Binding-site contacts:
Ligand atom C5 contacts residue NAG1 of chain 3.B at 4.1 Å.
Ligand atom O7 contacts residue SER247 of chain 3.A at 3.1 Å.
Ligand atom O5 contacts residue LEU164 of chain 3.A at 3.8 Å.
Ligand atom C7 contacts residue THR248 of chain 3.A at 4.0 Å.
Ligand atom C8 contacts residue ASN246 of chain 3.A at 3.9 Å.
Ligand atom C1 contacts residue ASN246 of chain 3.A at 1.4 Å.
Ligand atom O7 contacts residue THR248 of chain 3.A at 3.1 Å.
Ligand atom C7 contacts residue ASN246 of chain 3.A at 3.5 Å.
Ligand atom N2 contacts residue ASN246 of chain 3.A at 2.9 Å (h-bond).
Ligand atom C8 contacts residue ILE217 of chain 2.A at 4.3 Å (hydrophobic).
Ligand atom C4 contacts residue ALA163 of chain 3.A at 3.6 Å (hydrophobic).
Ligand atom C3 contacts residue ASN246 of chain 3.A at 3.9 Å.
Ligand atom O6 contacts residue ASN165 of chain 3.A at 3.4 Å.
Ligand atom O5 contacts residue ALA163 of chain 3.A at 4.1 Å.
Ligand atom O3 contacts residue ALA163 of chain 3.A at 4.4 Å.
Ligand atom O4 contacts residue ALA163 of chain 3.A at 4.4 Å.
Ligand atom C5 contacts residue ASN246 of chain 3.A at 3.7 Å.
Ligand atom O7 contacts residue ASN246 of chain 3.A at 3.7 Å.
Ligand atom C7 contacts residue ARG201 of chain 3.A at 4.1 Å.
Ligand atom O7 contacts residue ARG201 of chain 3.A at 3.8 Å.
Ligand atom C2 contacts residue ASN246 of chain 3.A at 2.6 Å.
Ligand atom C7 contacts residue SER247 of chain 3.A at 4.0 Å.
Ligand atom O3 contacts residue THR248 of chain 3.A at 3.7 Å.
Ligand atom O5 contacts residue ASN246 of chain 3.A at 2.4 Å (h-bond).
Ligand atom C2 contacts residue THR248 of chain 3.A at 4.3 Å.
Ligand atom C6 contacts residue ASN165 of chain 3.A at 4.4 Å.
Ligand atom C5 contacts residue ALA163 of chain 3.A at 4.2 Å (hydrophobic).
Ligand atom C8 contacts residue ARG201 of chain 3.A at 3.4 Å.
Ligand atom C3 contacts residue ALA163 of chain 3.A at 4.3 Å (hydrophobic).
Ligand atom N2 contacts residue THR248 of chain 3.A at 4.5 Å.
Ligand atom C6 contacts residue NAG1 of chain 3.B at 3.8 Å.
Ligand atom C4 contacts residue ASN246 of chain 3.A at 4.3 Å.
Ligand atom O5 contacts residue ASN165 of chain 3.A at 3.7 Å.
Ligand atom C1 contacts residue LEU164 of chain 3.A at 3.8 Å (hydrophobic).
Ligand atom O6 contacts residue NAG1 of chain 3.B at 3.3 Å.
Ligand atom C6 contacts residue ALA163 of chain 3.A at 4.1 Å (hydrophobic).
Ligand atom C2 contacts residue ALA163 of chain 3.A at 4.3 Å (hydrophobic).

The protein below binds the small molecule below.
Small molecule (SMILES): CC(=O)N[C@@H]1[C@@H](O)[C@H](O)[C@@H](CO)O[C@H]1O

Sequence of chain 3.A:
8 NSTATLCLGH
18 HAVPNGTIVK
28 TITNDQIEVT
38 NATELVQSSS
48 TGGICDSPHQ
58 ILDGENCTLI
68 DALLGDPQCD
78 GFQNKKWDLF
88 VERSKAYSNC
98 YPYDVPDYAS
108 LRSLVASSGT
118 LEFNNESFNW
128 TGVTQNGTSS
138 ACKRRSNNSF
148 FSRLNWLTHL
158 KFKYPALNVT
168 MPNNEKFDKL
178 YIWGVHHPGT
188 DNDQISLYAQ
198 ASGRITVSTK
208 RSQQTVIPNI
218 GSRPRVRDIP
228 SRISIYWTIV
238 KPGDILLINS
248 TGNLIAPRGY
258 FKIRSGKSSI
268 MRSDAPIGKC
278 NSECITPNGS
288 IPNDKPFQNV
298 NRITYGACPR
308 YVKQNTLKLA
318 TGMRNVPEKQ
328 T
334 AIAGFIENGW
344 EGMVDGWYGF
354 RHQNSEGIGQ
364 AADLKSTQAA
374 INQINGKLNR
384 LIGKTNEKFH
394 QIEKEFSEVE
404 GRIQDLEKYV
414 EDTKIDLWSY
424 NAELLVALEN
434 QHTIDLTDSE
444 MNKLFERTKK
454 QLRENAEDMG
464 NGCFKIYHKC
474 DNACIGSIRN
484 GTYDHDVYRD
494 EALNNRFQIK

Sequence of chain 2.A:
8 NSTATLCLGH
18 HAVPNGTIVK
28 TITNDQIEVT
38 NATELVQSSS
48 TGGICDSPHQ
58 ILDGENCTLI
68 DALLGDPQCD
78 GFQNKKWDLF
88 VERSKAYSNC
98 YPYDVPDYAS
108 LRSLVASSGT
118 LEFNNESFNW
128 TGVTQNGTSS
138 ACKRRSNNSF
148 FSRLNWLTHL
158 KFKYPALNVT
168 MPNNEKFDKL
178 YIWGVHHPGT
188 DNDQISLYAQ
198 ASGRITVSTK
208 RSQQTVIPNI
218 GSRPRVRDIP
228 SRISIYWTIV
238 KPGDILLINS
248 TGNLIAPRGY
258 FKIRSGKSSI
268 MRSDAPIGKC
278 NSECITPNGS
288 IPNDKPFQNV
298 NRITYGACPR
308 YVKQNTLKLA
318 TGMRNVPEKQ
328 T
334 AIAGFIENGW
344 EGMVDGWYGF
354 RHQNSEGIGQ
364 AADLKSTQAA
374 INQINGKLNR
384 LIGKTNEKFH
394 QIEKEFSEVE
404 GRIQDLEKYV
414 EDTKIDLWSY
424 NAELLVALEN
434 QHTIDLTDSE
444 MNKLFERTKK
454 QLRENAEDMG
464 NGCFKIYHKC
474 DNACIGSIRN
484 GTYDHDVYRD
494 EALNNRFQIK